Sequence of chain 1.A:
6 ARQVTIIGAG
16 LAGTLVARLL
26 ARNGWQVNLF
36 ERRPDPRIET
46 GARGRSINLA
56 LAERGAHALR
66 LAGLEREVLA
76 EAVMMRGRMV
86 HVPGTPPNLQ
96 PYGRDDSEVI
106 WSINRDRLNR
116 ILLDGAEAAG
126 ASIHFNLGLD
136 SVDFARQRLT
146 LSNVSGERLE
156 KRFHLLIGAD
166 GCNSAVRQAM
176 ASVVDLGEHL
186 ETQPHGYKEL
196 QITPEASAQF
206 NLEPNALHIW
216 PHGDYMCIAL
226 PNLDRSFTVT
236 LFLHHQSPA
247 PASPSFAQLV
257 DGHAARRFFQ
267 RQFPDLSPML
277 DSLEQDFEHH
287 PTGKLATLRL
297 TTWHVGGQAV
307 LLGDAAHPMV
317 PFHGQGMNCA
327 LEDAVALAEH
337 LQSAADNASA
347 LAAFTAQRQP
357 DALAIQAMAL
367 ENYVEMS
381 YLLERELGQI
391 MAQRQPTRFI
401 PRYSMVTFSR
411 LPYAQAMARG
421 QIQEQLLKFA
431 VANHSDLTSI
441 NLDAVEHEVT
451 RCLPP

The small molecule below binds the protein below.
Small molecule (SMILES): O=C(O)c1ccc(-c2ccc(Cl)c(Cl)c2)o1

Binding-site contacts:
Ligand atom CL2 contacts residue PHE318 of chain 1.A at 3.4 Å.
Ligand atom C06 contacts residue ALA55 of chain 1.A at 3.6 Å (hydrophobic).
Ligand atom C06 contacts residue LEU212 of chain 1.A at 3.5 Å (hydrophobic).
Ligand atom C04 contacts residue LEU212 of chain 1.A at 3.7 Å (hydrophobic).
Ligand atom C06 contacts residue HIS319 of chain 1.A at 4.0 Å.
Ligand atom C10 contacts residue FAD1 of chain 1.C at 3.5 Å.
Ligand atom C13 contacts residue ILE223 of chain 1.A at 3.7 Å (hydrophobic).
Ligand atom O16 contacts residue GLY320 of chain 1.A at 4.2 Å.
Ligand atom C13 contacts residue PRO317 of chain 1.A at 3.5 Å (hydrophobic).
Ligand atom C15 contacts residue GLY320 of chain 1.A at 4.0 Å.
Ligand atom C05 contacts residue ILE105 of chain 1.A at 4.0 Å (hydrophobic).
Ligand atom C07 contacts residue GLY320 of chain 1.A at 3.7 Å.
Ligand atom O01 contacts residue TYR97 of chain 1.A at 2.9 Å (h-bond).
Ligand atom C07 contacts residue LEU212 of chain 1.A at 3.7 Å (hydrophobic).
Ligand atom C15 contacts residue ILE223 of chain 1.A at 4.0 Å (hydrophobic).
Ligand atom O16 contacts residue HIS319 of chain 1.A at 4.1 Å.
Ligand atom CL1 contacts residue FAD1 of chain 1.C at 3.5 Å.
Ligand atom C02 contacts residue TYR97 of chain 1.A at 3.8 Å (hydrophobic).
Ligand atom C05 contacts residue LEU212 of chain 1.A at 3.5 Å (hydrophobic).
Ligand atom O01 contacts residue ARG83 of chain 1.A at 3.0 Å (salt-bridge).
Ligand atom C15 contacts residue PRO317 of chain 1.A at 3.6 Å (hydrophobic).
Ligand atom C11 contacts residue FAD1 of chain 1.C at 4.1 Å.
Ligand atom C11 contacts residue PRO317 of chain 1.A at 3.9 Å (hydrophobic).
Ligand atom C09 contacts residue GLY320 of chain 1.A at 4.1 Å.
Ligand atom CL1 contacts residue PRO317 of chain 1.A at 4.0 Å.
Ligand atom C09 contacts residue FAD1 of chain 1.C at 3.3 Å.
Ligand atom C05 contacts residue TYR97 of chain 1.A at 4.0 Å (hydrophobic).
Ligand atom C04 contacts residue TYR97 of chain 1.A at 4.1 Å (hydrophobic).
Ligand atom C05 contacts residue HIS319 of chain 1.A at 3.9 Å.
Ligand atom C07 contacts residue HIS319 of chain 1.A at 4.0 Å.
Ligand atom CL2 contacts residue ILE223 of chain 1.A at 3.2 Å.
Ligand atom CL1 contacts residue PHE237 of chain 1.A at 3.6 Å.
Ligand atom C10 contacts residue LEU225 of chain 1.A at 4.2 Å (hydrophobic).
Ligand atom O16 contacts residue LEU212 of chain 1.A at 3.8 Å.
Ligand atom C06 contacts residue GLY320 of chain 1.A at 3.7 Å.
Ligand atom C02 contacts residue ARG83 of chain 1.A at 3.5 Å.
Ligand atom C08 contacts residue GLY320 of chain 1.A at 3.8 Å.
Ligand atom CL2 contacts residue PHE237 of chain 1.A at 3.5 Å.
Ligand atom CL2 contacts residue PRO317 of chain 1.A at 3.8 Å.
Ligand atom O03 contacts residue ARG83 of chain 1.A at 3.4 Å (salt-bridge).